The small molecule below binds the protein below.
Small molecule (SMILES): CC(=O)N[C@@H]1[C@@H](O)[C@H](O)[C@@H](CO)O[C@H]1O

Binding-site contacts:
Ligand atom C7 contacts residue ASN1048 of chain 1.C at 3.6 Å.
Ligand atom C4 contacts residue ASN1048 of chain 1.C at 4.3 Å.
Ligand atom C8 contacts residue ASN1048 of chain 1.C at 4.0 Å.
Ligand atom C6 contacts residue ALA680 of chain 1.C at 4.1 Å (hydrophobic).
Ligand atom C3 contacts residue ASN1048 of chain 1.C at 3.9 Å.
Ligand atom O6 contacts residue ALA680 of chain 1.C at 4.0 Å.
Ligand atom C2 contacts residue ASN1048 of chain 1.C at 2.5 Å.
Ligand atom O5 contacts residue ALA680 of chain 1.C at 4.2 Å.
Ligand atom O5 contacts residue ASN1048 of chain 1.C at 2.4 Å (h-bond).
Ligand atom C1 contacts residue ASN1048 of chain 1.C at 1.5 Å.
Ligand atom N2 contacts residue ASN1048 of chain 1.C at 3.0 Å (h-bond).
Ligand atom C8 contacts residue LYS1047 of chain 1.C at 3.9 Å.
Ligand atom C5 contacts residue ALA680 of chain 1.C at 3.8 Å (hydrophobic).
Ligand atom O7 contacts residue ASN1048 of chain 1.C at 3.8 Å.
Ligand atom C8 contacts residue GLU1046 of chain 1.C at 3.0 Å.
Ligand atom C7 contacts residue GLU1046 of chain 1.C at 4.4 Å.
Ligand atom C5 contacts residue ASN1048 of chain 1.C at 3.8 Å.

Sequence of chain 1.C:
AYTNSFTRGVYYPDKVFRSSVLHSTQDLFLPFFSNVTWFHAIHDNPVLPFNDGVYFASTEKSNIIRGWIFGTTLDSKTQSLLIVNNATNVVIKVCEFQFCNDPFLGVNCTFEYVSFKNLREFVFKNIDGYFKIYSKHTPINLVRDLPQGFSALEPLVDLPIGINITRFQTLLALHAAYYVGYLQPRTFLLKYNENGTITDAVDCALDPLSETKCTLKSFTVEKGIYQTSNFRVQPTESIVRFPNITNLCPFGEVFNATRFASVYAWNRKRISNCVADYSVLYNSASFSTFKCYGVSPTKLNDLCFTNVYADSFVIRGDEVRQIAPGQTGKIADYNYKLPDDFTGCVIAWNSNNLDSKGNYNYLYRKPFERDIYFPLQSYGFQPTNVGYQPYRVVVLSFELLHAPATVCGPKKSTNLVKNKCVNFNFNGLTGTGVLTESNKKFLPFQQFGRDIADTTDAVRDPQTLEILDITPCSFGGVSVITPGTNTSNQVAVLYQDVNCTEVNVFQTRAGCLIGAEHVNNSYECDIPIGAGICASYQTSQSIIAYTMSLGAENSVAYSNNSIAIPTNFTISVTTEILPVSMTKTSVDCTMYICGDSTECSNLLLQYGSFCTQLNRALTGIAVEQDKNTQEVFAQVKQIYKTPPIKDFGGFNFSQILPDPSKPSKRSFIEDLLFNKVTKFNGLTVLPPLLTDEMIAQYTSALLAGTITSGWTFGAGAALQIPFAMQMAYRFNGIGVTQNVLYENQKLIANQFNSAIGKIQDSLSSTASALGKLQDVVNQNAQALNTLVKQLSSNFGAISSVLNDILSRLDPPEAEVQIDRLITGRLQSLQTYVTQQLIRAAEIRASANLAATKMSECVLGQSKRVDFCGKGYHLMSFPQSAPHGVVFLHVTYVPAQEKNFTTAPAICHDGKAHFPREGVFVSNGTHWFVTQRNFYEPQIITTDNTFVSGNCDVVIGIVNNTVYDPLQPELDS